This small molecule binds to this protein.
Small molecule (SMILES): NC(=O)CC[C@H](NC[C@H](O)[C@@H](O)[C@H](O)[C@H](O)CO)C(=O)O

Sequence of chain 1.B:
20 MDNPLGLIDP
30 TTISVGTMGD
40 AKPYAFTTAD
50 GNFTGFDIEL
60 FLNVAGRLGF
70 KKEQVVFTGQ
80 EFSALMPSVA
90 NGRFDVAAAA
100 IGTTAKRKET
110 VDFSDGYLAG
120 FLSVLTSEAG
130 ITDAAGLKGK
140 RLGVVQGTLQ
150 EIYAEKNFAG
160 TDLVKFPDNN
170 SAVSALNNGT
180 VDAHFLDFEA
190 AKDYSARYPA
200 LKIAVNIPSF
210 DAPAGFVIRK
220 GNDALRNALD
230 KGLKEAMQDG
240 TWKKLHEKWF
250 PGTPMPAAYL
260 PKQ

Binding-site contacts:
Ligand atom CAL contacts residue GLY119 of chain 1.B at 3.5 Å.
Ligand atom OE1 contacts residue MET37 of chain 1.B at 3.3 Å (h-bond).
Ligand atom OAQ contacts residue ALA99 of chain 1.B at 2.9 Å (h-bond).
Ligand atom CAK contacts residue ALA211 of chain 1.B at 3.5 Å (hydrophobic).
Ligand atom OAN contacts residue ALA99 of chain 1.B at 3.6 Å.
Ligand atom OE1 contacts residue ALA98 of chain 1.B at 2.7 Å (h-bond).
Ligand atom CG contacts residue ASP186 of chain 1.B at 3.6 Å.
Ligand atom OAR contacts residue ALA211 of chain 1.B at 2.7 Å (h-bond).
Ligand atom O contacts residue LEU148 of chain 1.B at 2.8 Å (h-bond).
Ligand atom O contacts residue ARG106 of chain 1.B at 2.8 Å (salt-bridge).
Ligand atom CAH contacts residue ASP186 of chain 1.B at 3.2 Å.
Ligand atom OE1 contacts residue PHE81 of chain 1.B at 3.5 Å.
Ligand atom CA contacts residue ASP186 of chain 1.B at 3.4 Å.
Ligand atom OXT contacts residue ALA99 of chain 1.B at 3.2 Å (h-bond).
Ligand atom OXT contacts residue GLY101 of chain 1.B at 2.8 Å (h-bond).
Ligand atom OAR contacts residue SER208 of chain 1.B at 2.7 Å (h-bond).
Ligand atom CAJ contacts residue ALA211 of chain 1.B at 3.6 Å (hydrophobic).
Ligand atom CD contacts residue ALA98 of chain 1.B at 3.6 Å (hydrophobic).
Ligand atom CG contacts residue ALA99 of chain 1.B at 3.4 Å (hydrophobic).
Ligand atom CAJ contacts residue SER208 of chain 1.B at 3.7 Å.
Ligand atom OAS contacts residue SER208 of chain 1.B at 2.8 Å (h-bond).
Ligand atom OAS contacts residue GLY119 of chain 1.B at 2.9 Å (h-bond).
Ligand atom OAS contacts residue ALA211 of chain 1.B at 3.5 Å (h-bond).
Ligand atom N contacts residue ASP186 of chain 1.B at 2.8 Å (salt-bridge).
Ligand atom OXT contacts residue ARG106 of chain 1.B at 2.8 Å (salt-bridge).
Ligand atom CB contacts residue GLN149 of chain 1.B at 3.6 Å.
Ligand atom N contacts residue ALA99 of chain 1.B at 2.9 Å (h-bond).
Ligand atom C contacts residue ARG106 of chain 1.B at 3.5 Å.
Ligand atom O contacts residue PHE81 of chain 1.B at 3.6 Å.
Ligand atom CG contacts residue PHE81 of chain 1.B at 3.4 Å (hydrophobic).
Ligand atom O contacts residue THR147 of chain 1.B at 3.3 Å.
Ligand atom OAQ contacts residue GLY101 of chain 1.B at 3.1 Å (h-bond).
Ligand atom CA contacts residue GLN149 of chain 1.B at 3.5 Å.
Ligand atom OAT contacts residue GLY119 of chain 1.B at 3.0 Å (h-bond).
Ligand atom CD contacts residue PHE81 of chain 1.B at 3.5 Å (hydrophobic).
Ligand atom C contacts residue LEU148 of chain 1.B at 3.7 Å (hydrophobic).
Ligand atom OAS contacts residue ALA118 of chain 1.B at 3.5 Å.
Ligand atom CB contacts residue ASP186 of chain 1.B at 3.2 Å.
Ligand atom OAN contacts residue ALA213 of chain 1.B at 3.1 Å.
Ligand atom CAI contacts residue ALA99 of chain 1.B at 3.6 Å (hydrophobic).